Sequence of chain 58.A:
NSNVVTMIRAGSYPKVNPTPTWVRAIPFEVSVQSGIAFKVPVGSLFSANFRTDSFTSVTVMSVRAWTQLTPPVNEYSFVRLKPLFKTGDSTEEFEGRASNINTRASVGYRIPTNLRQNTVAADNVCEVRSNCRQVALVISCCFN

Sequence of chain 32.A:
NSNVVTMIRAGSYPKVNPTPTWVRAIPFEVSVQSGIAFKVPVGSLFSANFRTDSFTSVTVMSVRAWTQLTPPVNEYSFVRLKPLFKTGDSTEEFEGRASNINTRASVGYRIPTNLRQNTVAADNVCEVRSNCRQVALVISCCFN

The small molecule below binds the protein below.
Small molecule (SMILES): CO[P](=O)(O)O[C@H]1[C@@H](O)[C@H](n2ccc(=O)[nH]c2=O)O[C@@H]1COP(=O)(O)O

Binding-site contacts:
Ligand atom O5' contacts residue ARG131 of chain 58.A at 2.6 Å (salt-bridge).
Ligand atom O4 contacts residue ARG125 of chain 58.A at 3.8 Å.
Ligand atom O4 contacts residue THR21 of chain 32.A at 3.9 Å.
Ligand atom C5' contacts residue ARG125 of chain 58.A at 4.1 Å.
Ligand atom N1 contacts residue ARG125 of chain 58.A at 3.7 Å.
Ligand atom O5' contacts residue ARG125 of chain 58.A at 3.0 Å (salt-bridge).
Ligand atom C5' contacts residue SER77 of chain 58.A at 4.4 Å.
Ligand atom P contacts residue ARG131 of chain 58.A at 3.5 Å.
Ligand atom OP1 contacts residue ILE23 of chain 32.A at 3.9 Å.
Ligand atom P contacts residue ILE23 of chain 32.A at 4.4 Å.
Ligand atom OP2 contacts residue ILE23 of chain 32.A at 4.5 Å.
Ligand atom C4 contacts residue SER17 of chain 32.A at 4.1 Å.
Ligand atom O2 contacts residue ARG125 of chain 58.A at 3.9 Å.
Ligand atom N3 contacts residue ARG125 of chain 58.A at 3.6 Å (salt-bridge).
Ligand atom OP2 contacts residue SER77 of chain 58.A at 4.1 Å.
Ligand atom O3' contacts residue ARG125 of chain 58.A at 4.0 Å.
Ligand atom OP2 contacts residue ARG131 of chain 58.A at 3.7 Å.
Ligand atom C5 contacts residue ARG125 of chain 58.A at 3.5 Å.
Ligand atom N3 contacts residue ASN16 of chain 32.A at 2.9 Å (h-bond).
Ligand atom OP1 contacts residue ARG125 of chain 58.A at 2.9 Å (salt-bridge).
Ligand atom OP1 contacts residue ARG131 of chain 58.A at 3.4 Å (salt-bridge).
Ligand atom C5' contacts residue ARG131 of chain 58.A at 3.2 Å.
Ligand atom C4 contacts residue ARG125 of chain 58.A at 3.5 Å.
Ligand atom C2' contacts residue ARG125 of chain 58.A at 3.6 Å.
Ligand atom OP3 contacts residue ILE23 of chain 32.A at 4.2 Å.
Ligand atom N1 contacts residue ASN16 of chain 32.A at 4.4 Å.
Ligand atom C6 contacts residue ARG125 of chain 58.A at 3.5 Å.
Ligand atom C1' contacts residue ARG125 of chain 58.A at 4.2 Å.
Ligand atom O2 contacts residue ASN16 of chain 32.A at 2.5 Å (h-bond).
Ligand atom C4' contacts residue ARG125 of chain 58.A at 4.4 Å.
Ligand atom C3' contacts residue ARG125 of chain 58.A at 3.3 Å.
Ligand atom C2 contacts residue ASN16 of chain 32.A at 3.0 Å.
Ligand atom P contacts residue ARG125 of chain 58.A at 3.7 Å.
Ligand atom OP3 contacts residue ARG125 of chain 58.A at 2.8 Å.
Ligand atom C5 contacts residue THR21 of chain 32.A at 4.3 Å.
Ligand atom C2 contacts residue ARG125 of chain 58.A at 3.8 Å.
Ligand atom C4 contacts residue ASN16 of chain 32.A at 4.1 Å.
Ligand atom N3 contacts residue SER17 of chain 32.A at 4.3 Å.
Ligand atom O4 contacts residue SER17 of chain 32.A at 3.2 Å.
Ligand atom C5' contacts residue MET76 of chain 58.A at 4.3 Å (hydrophobic).